Sequence of chain 1.A:
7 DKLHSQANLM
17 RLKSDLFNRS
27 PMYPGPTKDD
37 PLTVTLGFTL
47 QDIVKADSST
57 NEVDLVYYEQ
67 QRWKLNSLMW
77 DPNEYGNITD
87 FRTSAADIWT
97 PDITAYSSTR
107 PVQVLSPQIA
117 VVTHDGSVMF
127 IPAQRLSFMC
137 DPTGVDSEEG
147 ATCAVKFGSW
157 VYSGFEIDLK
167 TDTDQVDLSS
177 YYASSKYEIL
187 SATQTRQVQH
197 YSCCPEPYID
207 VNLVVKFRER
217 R

Sequence of chain 1.E:
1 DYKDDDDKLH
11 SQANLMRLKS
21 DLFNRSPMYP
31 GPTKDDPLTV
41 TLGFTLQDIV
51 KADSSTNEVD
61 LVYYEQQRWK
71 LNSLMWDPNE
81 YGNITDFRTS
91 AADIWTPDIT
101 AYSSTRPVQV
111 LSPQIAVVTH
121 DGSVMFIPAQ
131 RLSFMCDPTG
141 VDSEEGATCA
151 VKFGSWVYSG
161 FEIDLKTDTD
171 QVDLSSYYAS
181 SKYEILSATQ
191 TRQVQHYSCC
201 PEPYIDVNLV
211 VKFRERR

Binding-site contacts:
Ligand atom CAS contacts residue ILE127 of chain 1.E at 3.8 Å (hydrophobic).
Ligand atom C2 contacts residue GLN66 of chain 1.E at 4.0 Å.
Ligand atom CL6 contacts residue THR45 of chain 1.E at 3.3 Å.
Ligand atom NAP contacts residue TYR102 of chain 1.A at 3.6 Å.
Ligand atom CAQ contacts residue TYR102 of chain 1.A at 3.5 Å (hydrophobic).
Ligand atom CAK contacts residue TYR64 of chain 1.E at 4.1 Å (hydrophobic).
Ligand atom NAU contacts residue VAL117 of chain 1.E at 3.7 Å.
Ligand atom CAQ contacts residue TYR197 of chain 1.A at 4.1 Å (hydrophobic).
Ligand atom CAK contacts residue TRP156 of chain 1.A at 3.7 Å (hydrophobic).
Ligand atom CAV contacts residue VAL117 of chain 1.E at 3.9 Å (hydrophobic).
Ligand atom CAV contacts residue MET125 of chain 1.E at 3.8 Å (hydrophobic).
Ligand atom CL6 contacts residue TYR64 of chain 1.E at 3.7 Å.
Ligand atom N1 contacts residue ILE127 of chain 1.E at 3.7 Å.
Ligand atom CAV contacts residue ILE127 of chain 1.E at 3.8 Å (hydrophobic).
Ligand atom CAR contacts residue ILE127 of chain 1.E at 3.9 Å (hydrophobic).
Ligand atom CAT contacts residue VAL157 of chain 1.A at 4.1 Å (hydrophobic).
Ligand atom N3 contacts residue ILE127 of chain 1.E at 3.4 Å.
Ligand atom CAT contacts residue TRP156 of chain 1.A at 3.2 Å (hydrophobic).
Ligand atom CAJ contacts residue TRP156 of chain 1.A at 3.9 Å (hydrophobic).
Ligand atom CAT contacts residue ILE127 of chain 1.E at 3.8 Å (hydrophobic).
Ligand atom CAO contacts residue TRP156 of chain 1.A at 4.1 Å (hydrophobic).
Ligand atom CAL contacts residue TYR102 of chain 1.A at 4.2 Å (hydrophobic).
Ligand atom CAN contacts residue TRP156 of chain 1.A at 3.2 Å (hydrophobic).
Ligand atom N1 contacts residue GLN66 of chain 1.E at 3.9 Å.
Ligand atom C4 contacts residue ILE127 of chain 1.E at 3.5 Å (hydrophobic).
Ligand atom CAS contacts residue TRP156 of chain 1.A at 3.4 Å (hydrophobic).
Ligand atom NAU contacts residue MET125 of chain 1.E at 3.9 Å.
Ligand atom NAA contacts residue ILE127 of chain 1.E at 4.0 Å.
Ligand atom CAW contacts residue ILE127 of chain 1.E at 3.6 Å (hydrophobic).
Ligand atom NAU contacts residue ILE127 of chain 1.E at 3.9 Å.
Ligand atom CAW contacts residue TRP156 of chain 1.A at 3.9 Å (hydrophobic).
Ligand atom NAA contacts residue MET125 of chain 1.E at 4.1 Å.
Ligand atom NAP contacts residue TYR204 of chain 1.A at 4.0 Å.
Ligand atom NAA contacts residue GLN66 of chain 1.E at 3.5 Å (h-bond).
Ligand atom NAH contacts residue TRP156 of chain 1.A at 3.9 Å.
Ligand atom C5 contacts residue ILE127 of chain 1.E at 3.8 Å (hydrophobic).
Ligand atom CAW contacts residue VAL157 of chain 1.A at 3.7 Å (hydrophobic).
Ligand atom C6 contacts residue ILE127 of chain 1.E at 3.8 Å (hydrophobic).
Ligand atom CAI contacts residue TRP156 of chain 1.A at 3.7 Å (hydrophobic).
Ligand atom C2 contacts residue ILE127 of chain 1.E at 3.4 Å (hydrophobic).

A protein and the small-molecule ligand that binds it are described below.
Small molecule (SMILES): Nc1nc(Cl)cc(N(Cc2cccnc2)Cc2cccnc2)n1